Sequence of chain 3.C:
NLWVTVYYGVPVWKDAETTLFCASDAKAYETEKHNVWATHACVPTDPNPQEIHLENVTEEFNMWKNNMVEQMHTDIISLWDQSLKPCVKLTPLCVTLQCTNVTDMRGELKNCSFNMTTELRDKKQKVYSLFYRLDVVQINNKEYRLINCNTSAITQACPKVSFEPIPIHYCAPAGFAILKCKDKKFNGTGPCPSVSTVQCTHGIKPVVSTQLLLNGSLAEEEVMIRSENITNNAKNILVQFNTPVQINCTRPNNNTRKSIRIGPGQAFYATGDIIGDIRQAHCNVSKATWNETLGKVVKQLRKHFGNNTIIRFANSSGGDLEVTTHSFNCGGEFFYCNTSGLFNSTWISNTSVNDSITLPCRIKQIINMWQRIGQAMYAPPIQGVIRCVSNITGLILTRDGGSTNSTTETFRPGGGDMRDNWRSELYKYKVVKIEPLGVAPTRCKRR

Binding-site contacts:
Ligand atom O7 contacts residue ASN354 of chain 3.C at 3.4 Å (h-bond).
Ligand atom C5 contacts residue NAG2 of chain 3.I at 4.3 Å.
Ligand atom C2 contacts residue NAG1 of chain 3.I at 4.4 Å.
Ligand atom C7 contacts residue ASN354 of chain 3.C at 4.0 Å.
Ligand atom O7 contacts residue ASN331 of chain 3.C at 4.0 Å.
Ligand atom C4 contacts residue NAG1 of chain 3.I at 4.2 Å.
Ligand atom N2 contacts residue ASN331 of chain 3.C at 2.8 Å (h-bond).
Ligand atom C8 contacts residue ASN354 of chain 3.C at 4.3 Å.
Ligand atom C7 contacts residue ASN331 of chain 3.C at 3.6 Å.
Ligand atom O5 contacts residue ASN331 of chain 3.C at 2.4 Å (h-bond).
Ligand atom C1 contacts residue SER356 of chain 3.C at 3.6 Å.
Ligand atom O6 contacts residue NAG1 of chain 3.I at 3.8 Å.
Ligand atom C3 contacts residue ASN331 of chain 3.C at 3.8 Å.
Ligand atom N2 contacts residue NAG1 of chain 3.I at 4.2 Å.
Ligand atom N2 contacts residue SER332 of chain 3.C at 4.4 Å.
Ligand atom C2 contacts residue SER356 of chain 3.C at 3.9 Å.
Ligand atom N2 contacts residue NAG2 of chain 3.I at 4.4 Å.
Ligand atom C4 contacts residue ASN331 of chain 3.C at 4.3 Å.
Ligand atom C7 contacts residue SER356 of chain 3.C at 3.7 Å.
Ligand atom C5 contacts residue ASN331 of chain 3.C at 3.7 Å.
Ligand atom O7 contacts residue NAG1 of chain 3.I at 2.5 Å (h-bond).
Ligand atom C8 contacts residue NAG1 of chain 3.I at 4.1 Å.
Ligand atom C7 contacts residue NAG1 of chain 3.I at 3.4 Å.
Ligand atom N2 contacts residue SER356 of chain 3.C at 3.9 Å.
Ligand atom O3 contacts residue NAG1 of chain 3.I at 3.7 Å.
Ligand atom O6 contacts residue NAG2 of chain 3.I at 3.0 Å (h-bond).
Ligand atom C6 contacts residue NAG2 of chain 3.I at 4.3 Å.
Ligand atom C2 contacts residue ASN331 of chain 3.C at 2.5 Å.
Ligand atom C8 contacts residue THR340 of chain 3.C at 4.3 Å.
Ligand atom C1 contacts residue ASN331 of chain 3.C at 1.4 Å.
Ligand atom O5 contacts residue NAG1 of chain 3.I at 4.4 Å.
Ligand atom O5 contacts residue SER356 of chain 3.C at 4.3 Å.
Ligand atom O7 contacts residue SER356 of chain 3.C at 3.5 Å (h-bond).
Ligand atom C8 contacts residue NAG2 of chain 3.I at 4.3 Å.

This protein binds this small molecule.
Small molecule (SMILES): CC(=O)N[C@H]1[C@H](O[C@H]2[C@H](O)[C@@H](NC(C)=O)CO[C@@H]2CO)O[C@H](CO)[C@@H](O[C@@H]2O[C@H](CO)[C@@H](O)[C@H](O)[C@@H]2O)[C@@H]1O